A protein and the small-molecule ligand that binds it are described below.
Small molecule (SMILES): CC(=O)N[C@H]1[C@H](O[C@H]2[C@H](O)[C@@H](NC(C)=O)CO[C@@H]2CO)O[C@H](CO)[C@@H](O)[C@@H]1O

Sequence of chain 1.B:
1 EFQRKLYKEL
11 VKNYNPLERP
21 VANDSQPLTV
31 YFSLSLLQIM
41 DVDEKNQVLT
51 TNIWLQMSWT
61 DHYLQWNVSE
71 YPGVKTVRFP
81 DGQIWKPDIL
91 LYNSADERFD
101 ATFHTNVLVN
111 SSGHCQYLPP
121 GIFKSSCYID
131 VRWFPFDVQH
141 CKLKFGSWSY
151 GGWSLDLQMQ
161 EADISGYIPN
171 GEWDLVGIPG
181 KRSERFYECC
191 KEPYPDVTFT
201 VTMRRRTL

Binding-site contacts:
Ligand atom N2 contacts residue ASN110 of chain 1.B at 2.9 Å (h-bond).
Ligand atom C7 contacts residue SER112 of chain 1.B at 3.8 Å.
Ligand atom O3 contacts residue SER112 of chain 1.B at 3.9 Å.
Ligand atom C2 contacts residue ASN110 of chain 1.B at 2.5 Å.
Ligand atom C3 contacts residue SER112 of chain 1.B at 3.3 Å.
Ligand atom C6 contacts residue HIS114 of chain 1.B at 3.8 Å.
Ligand atom C5 contacts residue ASN110 of chain 1.B at 3.7 Å.
Ligand atom C1 contacts residue SER112 of chain 1.B at 3.8 Å.
Ligand atom C4 contacts residue ASN110 of chain 1.B at 4.3 Å.
Ligand atom C2 contacts residue SER112 of chain 1.B at 3.4 Å.
Ligand atom C8 contacts residue ASN110 of chain 1.B at 3.9 Å.
Ligand atom C1 contacts residue ASN110 of chain 1.B at 1.4 Å.
Ligand atom O7 contacts residue ASN110 of chain 1.B at 4.4 Å.
Ligand atom C3 contacts residue ASN110 of chain 1.B at 3.8 Å.
Ligand atom N2 contacts residue SER112 of chain 1.B at 2.8 Å (h-bond).
Ligand atom C1 contacts residue HIS114 of chain 1.B at 4.3 Å.
Ligand atom C7 contacts residue ASN110 of chain 1.B at 3.6 Å.
Ligand atom O5 contacts residue ASN110 of chain 1.B at 2.4 Å (h-bond).
Ligand atom O7 contacts residue SER111 of chain 1.B at 4.0 Å.
Ligand atom O6 contacts residue HIS114 of chain 1.B at 4.1 Å.
Ligand atom O7 contacts residue SER112 of chain 1.B at 4.0 Å.
Ligand atom O5 contacts residue HIS114 of chain 1.B at 3.9 Å.
Ligand atom C5 contacts residue HIS114 of chain 1.B at 4.0 Å.